Binding-site contacts:
Ligand atom OXT contacts residue HIS491 of chain 1.A at 3.4 Å.
Ligand atom CD2 contacts residue HIS361 of chain 1.A at 4.1 Å.
Ligand atom OXT contacts residue GLN259 of chain 1.A at 3.1 Å (h-bond).
Ligand atom O2 contacts residue PHE435 of chain 1.A at 4.1 Å.
Ligand atom CD1 contacts residue GLN259 of chain 1.A at 3.7 Å.
Ligand atom CA contacts residue TYR498 of chain 1.A at 3.9 Å (hydrophobic).
Ligand atom OXT contacts residue GLY1 of chain 1.I at 4.0 Å.
Ligand atom OXT contacts residue LYS489 of chain 1.A at 2.8 Å (salt-bridge).
Ligand atom C contacts residue HIS491 of chain 1.A at 3.7 Å.
Ligand atom CD2 contacts residue TYR501 of chain 1.A at 4.2 Å (hydrophobic).
Ligand atom CD2 contacts residue PHE505 of chain 1.A at 4.2 Å (hydrophobic).
Ligand atom O contacts residue LYS489 of chain 1.A at 4.0 Å.
Ligand atom C contacts residue TYR498 of chain 1.A at 3.5 Å (hydrophobic).
Ligand atom O2 contacts residue SER260 of chain 1.A at 3.3 Å.
Ligand atom O1 contacts residue SER260 of chain 1.A at 3.7 Å.
Ligand atom CA contacts residue GLY1 of chain 1.I at 2.5 Å.
Ligand atom CA contacts residue TYR501 of chain 1.A at 3.6 Å (hydrophobic).
Ligand atom CG contacts residue TYR501 of chain 1.A at 4.2 Å (hydrophobic).
Ligand atom CA contacts residue HIS491 of chain 1.A at 4.1 Å.
Ligand atom O2 contacts residue GLN259 of chain 1.A at 3.1 Å (h-bond).
Ligand atom CB contacts residue PHE435 of chain 1.A at 3.9 Å (hydrophobic).
Ligand atom CG contacts residue GLY1 of chain 1.I at 4.1 Å.
Ligand atom NN contacts residue GLN259 of chain 1.A at 4.2 Å.
Ligand atom CD2 contacts residue GLY1 of chain 1.I at 4.2 Å.
Ligand atom CB contacts residue GLY1 of chain 1.I at 3.8 Å.
Ligand atom OXT contacts residue TYR498 of chain 1.A at 2.6 Å (h-bond).
Ligand atom O contacts residue HIS331 of chain 1.A at 4.0 Å.
Ligand atom O contacts residue GLN259 of chain 1.A at 3.5 Å (h-bond).
Ligand atom N contacts residue TYR501 of chain 1.A at 3.8 Å.
Ligand atom N contacts residue GLY1 of chain 1.I at 1.3 Å.
Ligand atom CE2 contacts residue ASP393 of chain 1.A at 4.0 Å.
Ligand atom C contacts residue GLY1 of chain 1.I at 3.1 Å.
Ligand atom C contacts residue LYS489 of chain 1.A at 3.8 Å.
Ligand atom O contacts residue GLY1 of chain 1.I at 3.0 Å.
Ligand atom NN contacts residue SER260 of chain 1.A at 4.0 Å.
Ligand atom CB contacts residue TYR498 of chain 1.A at 3.8 Å (hydrophobic).
Ligand atom CE2 contacts residue HIS361 of chain 1.A at 4.1 Å.
Ligand atom CD1 contacts residue PHE435 of chain 1.A at 4.1 Å (hydrophobic).
Ligand atom CB contacts residue TYR501 of chain 1.A at 3.4 Å (hydrophobic).
Ligand atom C contacts residue GLN259 of chain 1.A at 3.5 Å.

The protein below binds the small molecule below.
Small molecule (SMILES): N[C@@H](Cc1ccc(O)c([N+](=O)[O-])c1)C(=O)O

Sequence of chain 1.A:
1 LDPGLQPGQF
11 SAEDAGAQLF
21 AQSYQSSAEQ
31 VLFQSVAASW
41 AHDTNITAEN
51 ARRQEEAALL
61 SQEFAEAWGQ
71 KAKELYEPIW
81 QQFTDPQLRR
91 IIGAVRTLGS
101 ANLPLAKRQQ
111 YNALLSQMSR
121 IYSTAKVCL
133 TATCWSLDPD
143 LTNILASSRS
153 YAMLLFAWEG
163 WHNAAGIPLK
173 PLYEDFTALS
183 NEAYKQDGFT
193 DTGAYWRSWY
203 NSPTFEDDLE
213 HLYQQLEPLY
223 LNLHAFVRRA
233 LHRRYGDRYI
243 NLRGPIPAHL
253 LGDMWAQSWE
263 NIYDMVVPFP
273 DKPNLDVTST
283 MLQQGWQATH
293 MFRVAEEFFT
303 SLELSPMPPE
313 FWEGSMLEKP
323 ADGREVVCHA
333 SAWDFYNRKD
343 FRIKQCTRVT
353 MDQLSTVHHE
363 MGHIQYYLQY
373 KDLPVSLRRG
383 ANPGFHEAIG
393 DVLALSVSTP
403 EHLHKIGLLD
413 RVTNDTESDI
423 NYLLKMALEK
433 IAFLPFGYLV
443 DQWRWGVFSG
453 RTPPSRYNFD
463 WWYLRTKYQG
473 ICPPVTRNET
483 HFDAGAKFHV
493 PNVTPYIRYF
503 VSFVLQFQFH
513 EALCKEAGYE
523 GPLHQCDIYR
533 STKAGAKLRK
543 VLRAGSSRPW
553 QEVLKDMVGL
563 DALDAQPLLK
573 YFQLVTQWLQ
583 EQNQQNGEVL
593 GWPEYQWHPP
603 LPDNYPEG